Binding-site contacts:
Ligand atom O5 contacts residue ASN121 of chain 4.A at 2.4 Å (h-bond).
Ligand atom C2 contacts residue ASN121 of chain 4.A at 2.4 Å.
Ligand atom O3 contacts residue GLN312 of chain 1.A at 3.3 Å.
Ligand atom O5 contacts residue GLN376 of chain 1.A at 3.4 Å (h-bond).
Ligand atom O3 contacts residue ARG284 of chain 1.A at 2.5 Å (salt-bridge).
Ligand atom O4 contacts residue GLU295 of chain 1.A at 2.6 Å (salt-bridge).
Ligand atom C7 contacts residue ASN121 of chain 4.A at 3.4 Å.
Ligand atom C3 contacts residue GLY313 of chain 1.A at 3.4 Å.
Ligand atom C6 contacts residue LEU374 of chain 1.A at 3.5 Å (hydrophobic).
Ligand atom O3 contacts residue GLY313 of chain 1.A at 2.9 Å (h-bond).
Ligand atom C4 contacts residue GLU295 of chain 1.A at 3.3 Å.
Ligand atom O7 contacts residue ASN120 of chain 4.A at 3.4 Å (h-bond).
Ligand atom N2 contacts residue ASN121 of chain 4.A at 2.9 Å (h-bond).
Ligand atom C6 contacts residue PRO310 of chain 1.A at 3.5 Å (hydrophobic).
Ligand atom O3 contacts residue GLU295 of chain 1.A at 2.6 Å (salt-bridge).
Ligand atom C8 contacts residue PHE373 of chain 1.A at 3.6 Å (hydrophobic).
Ligand atom O5 contacts residue ASP251 of chain 1.A at 3.4 Å (salt-bridge).
Ligand atom C3 contacts residue GLU295 of chain 1.A at 3.2 Å.
Ligand atom C1 contacts residue ASN121 of chain 4.A at 1.5 Å.
Ligand atom C8 contacts residue ASN120 of chain 4.A at 3.3 Å.
Ligand atom O4 contacts residue ASP251 of chain 1.A at 3.5 Å (salt-bridge).
Ligand atom C3 contacts residue ASP251 of chain 1.A at 3.6 Å.
Ligand atom O6 contacts residue ASP251 of chain 1.A at 2.7 Å (salt-bridge).
Ligand atom C6 contacts residue THR311 of chain 1.A at 3.6 Å.
Ligand atom O3 contacts residue ASN250 of chain 1.A at 3.0 Å.
Ligand atom O5 contacts residue GLY375 of chain 1.A at 3.5 Å.
Ligand atom O4 contacts residue ILE288 of chain 1.A at 3.5 Å.
Ligand atom O6 contacts residue ILE286 of chain 1.A at 3.3 Å (h-bond).
Ligand atom C6 contacts residue ILE286 of chain 1.A at 3.1 Å (hydrophobic).
Ligand atom O4 contacts residue ARG248 of chain 1.A at 3.2 Å (salt-bridge).
Ligand atom O2 contacts residue GLY313 of chain 1.A at 3.1 Å.
Ligand atom O2 contacts residue ASN250 of chain 1.A at 3.0 Å (h-bond).
Ligand atom C6 contacts residue ASP251 of chain 1.A at 3.6 Å.
Ligand atom C6 contacts residue ARG248 of chain 1.A at 3.5 Å.
Ligand atom O2 contacts residue LEU297 of chain 1.A at 3.4 Å.
Ligand atom O7 contacts residue ASN121 of chain 4.A at 3.6 Å (h-bond).
Ligand atom O3 contacts residue ASP251 of chain 1.A at 2.6 Å (salt-bridge).
Ligand atom O6 contacts residue GLN376 of chain 1.A at 2.7 Å (h-bond).
Ligand atom O6 contacts residue LYS309 of chain 1.A at 3.5 Å (salt-bridge).
Ligand atom O4 contacts residue ARG284 of chain 1.A at 3.5 Å (salt-bridge).

Sequence of chain 4.A:
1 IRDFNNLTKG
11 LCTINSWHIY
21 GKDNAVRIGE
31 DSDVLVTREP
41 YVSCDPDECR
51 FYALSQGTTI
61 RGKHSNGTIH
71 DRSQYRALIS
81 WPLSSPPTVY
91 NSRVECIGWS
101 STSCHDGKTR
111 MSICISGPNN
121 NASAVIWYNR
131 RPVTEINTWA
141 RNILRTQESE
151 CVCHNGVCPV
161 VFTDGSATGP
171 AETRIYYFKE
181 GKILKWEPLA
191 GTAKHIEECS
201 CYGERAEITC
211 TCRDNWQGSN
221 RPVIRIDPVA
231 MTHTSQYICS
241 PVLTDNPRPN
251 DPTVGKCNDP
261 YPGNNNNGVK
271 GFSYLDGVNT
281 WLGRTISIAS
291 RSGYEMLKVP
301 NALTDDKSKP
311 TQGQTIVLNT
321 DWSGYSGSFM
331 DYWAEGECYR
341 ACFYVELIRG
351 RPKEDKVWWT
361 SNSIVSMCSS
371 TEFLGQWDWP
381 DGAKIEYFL

Sequence of chain 1.A:
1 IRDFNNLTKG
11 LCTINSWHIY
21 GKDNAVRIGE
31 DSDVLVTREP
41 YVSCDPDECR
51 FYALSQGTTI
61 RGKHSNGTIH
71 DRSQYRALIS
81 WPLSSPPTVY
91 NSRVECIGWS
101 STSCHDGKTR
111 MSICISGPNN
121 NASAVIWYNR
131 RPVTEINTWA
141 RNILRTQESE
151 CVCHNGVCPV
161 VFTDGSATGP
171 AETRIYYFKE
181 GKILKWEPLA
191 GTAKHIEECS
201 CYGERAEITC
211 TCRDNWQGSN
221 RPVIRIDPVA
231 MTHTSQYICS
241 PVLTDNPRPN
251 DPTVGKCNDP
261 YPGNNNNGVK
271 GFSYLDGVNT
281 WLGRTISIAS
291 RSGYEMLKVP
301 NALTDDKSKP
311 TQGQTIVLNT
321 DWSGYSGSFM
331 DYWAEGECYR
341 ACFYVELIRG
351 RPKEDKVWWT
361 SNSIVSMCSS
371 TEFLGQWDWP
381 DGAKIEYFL

This protein binds this small molecule.
Small molecule (SMILES): CC(=O)N[C@H]1[C@H](O[C@H]2[C@H](O)[C@@H](NC(C)=O)CO[C@@H]2CO)O[C@H](CO)[C@@H](O[C@@H]2O[C@H](CO)[C@@H](O)[C@H](O[C@H]3O[C@H](CO)[C@@H](O)[C@H](O)[C@@H]3O[C@H]3O[C@H](CO)[C@@H](O)[C@H](O)[C@@H]3O[C@H]3O[C@H](CO)[C@@H](O)[C@H](O)[C@@H]3O)[C@@H]2O)[C@@H]1O

Sequence of chain 1.C:
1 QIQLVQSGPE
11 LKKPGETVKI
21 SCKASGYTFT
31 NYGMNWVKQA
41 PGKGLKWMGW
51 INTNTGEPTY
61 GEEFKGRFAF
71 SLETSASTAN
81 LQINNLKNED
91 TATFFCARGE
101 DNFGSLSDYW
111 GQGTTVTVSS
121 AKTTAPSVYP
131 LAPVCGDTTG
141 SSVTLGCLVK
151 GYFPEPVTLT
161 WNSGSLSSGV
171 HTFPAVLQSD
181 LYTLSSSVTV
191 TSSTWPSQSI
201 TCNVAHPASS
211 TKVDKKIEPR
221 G